Binding-site contacts:
Ligand atom N2 contacts residue ASN23 of chain 1.E at 3.0 Å (h-bond).
Ligand atom O6 contacts residue SER25 of chain 1.E at 4.3 Å.
Ligand atom C8 contacts residue ASN23 of chain 1.E at 4.0 Å.
Ligand atom O5 contacts residue SER25 of chain 1.E at 4.4 Å.
Ligand atom C6 contacts residue GLN26 of chain 1.E at 4.0 Å.
Ligand atom O5 contacts residue GLN26 of chain 1.E at 3.8 Å.
Ligand atom O6 contacts residue ASN23 of chain 1.E at 4.4 Å.
Ligand atom O6 contacts residue GLN26 of chain 1.E at 2.7 Å (h-bond).
Ligand atom C7 contacts residue ASN23 of chain 1.E at 3.8 Å.
Ligand atom C5 contacts residue ASN23 of chain 1.E at 3.6 Å.
Ligand atom C3 contacts residue ASN23 of chain 1.E at 3.8 Å.
Ligand atom C4 contacts residue ASN23 of chain 1.E at 4.2 Å.
Ligand atom C2 contacts residue ASN23 of chain 1.E at 2.5 Å.
Ligand atom C1 contacts residue ASN23 of chain 1.E at 1.4 Å.
Ligand atom O5 contacts residue ASN23 of chain 1.E at 2.3 Å (h-bond).

The small molecule below binds the protein below.
Small molecule (SMILES): CC(=O)N[C@H]1[C@H](O[C@H]2[C@H](O)[C@@H](NC(C)=O)CO[C@@H]2CO)O[C@H](CO)[C@@H](O)[C@@H]1O

Sequence of chain 1.E:
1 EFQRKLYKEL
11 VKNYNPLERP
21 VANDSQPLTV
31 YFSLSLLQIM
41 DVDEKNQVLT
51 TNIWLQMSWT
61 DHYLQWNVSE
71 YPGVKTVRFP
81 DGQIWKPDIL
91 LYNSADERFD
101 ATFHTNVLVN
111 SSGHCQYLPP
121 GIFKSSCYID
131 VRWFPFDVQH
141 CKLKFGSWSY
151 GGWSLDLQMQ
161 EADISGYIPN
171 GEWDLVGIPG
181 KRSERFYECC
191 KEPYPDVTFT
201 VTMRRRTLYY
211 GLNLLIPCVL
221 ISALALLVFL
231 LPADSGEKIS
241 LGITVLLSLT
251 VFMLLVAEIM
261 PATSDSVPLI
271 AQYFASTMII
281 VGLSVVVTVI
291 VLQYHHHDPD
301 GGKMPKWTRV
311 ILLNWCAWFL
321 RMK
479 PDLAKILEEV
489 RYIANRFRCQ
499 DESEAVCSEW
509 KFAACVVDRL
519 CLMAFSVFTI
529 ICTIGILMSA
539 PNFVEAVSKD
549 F